Sequence of chain 1.A:
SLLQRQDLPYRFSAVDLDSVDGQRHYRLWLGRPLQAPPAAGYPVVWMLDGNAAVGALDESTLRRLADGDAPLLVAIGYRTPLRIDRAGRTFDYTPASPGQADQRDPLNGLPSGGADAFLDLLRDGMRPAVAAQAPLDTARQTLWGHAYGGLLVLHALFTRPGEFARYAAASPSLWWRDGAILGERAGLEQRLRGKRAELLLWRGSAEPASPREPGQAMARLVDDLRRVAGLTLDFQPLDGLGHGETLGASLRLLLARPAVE

This small molecule binds to this protein.
Small molecule (SMILES): O=C(N[C@@H](CO)C(=O)O)c1cccc(O)c1O

Binding-site contacts:
Ligand atom O13 contacts residue TRP188 of chain 1.A at 3.7 Å.
Ligand atom C25 contacts residue ARG102 of chain 1.A at 3.9 Å.
Ligand atom C7 contacts residue PRO224 of chain 1.A at 3.8 Å (hydrophobic).
Ligand atom O15 contacts residue ARG102 of chain 1.A at 2.9 Å (salt-bridge).
Ligand atom O13 contacts residue TYR161 of chain 1.A at 3.7 Å.
Ligand atom C10 contacts residue PRO221 of chain 1.A at 4.0 Å (hydrophobic).
Ligand atom C13 contacts residue HIS261 of chain 1.A at 3.5 Å.
Ligand atom C1 contacts residue FE1 of chain 1.C at 2.4 Å.
Ligand atom C1 contacts residue PRO224 of chain 1.A at 3.6 Å (hydrophobic).
Ligand atom C13 contacts residue PRO224 of chain 1.A at 4.0 Å (hydrophobic).
Ligand atom O10 contacts residue ALA160 of chain 1.A at 3.2 Å.
Ligand atom C25 contacts residue HIS261 of chain 1.A at 3.9 Å.
Ligand atom C4 contacts residue PRO224 of chain 1.A at 3.8 Å (hydrophobic).
Ligand atom O1 contacts residue HIS261 of chain 1.A at 3.8 Å.
Ligand atom C7 contacts residue FE1 of chain 1.C at 3.9 Å.
Ligand atom C10 contacts residue PRO224 of chain 1.A at 3.9 Å (hydrophobic).
Ligand atom C10 contacts residue SER223 of chain 1.A at 3.9 Å.
Ligand atom O7 contacts residue SER186 of chain 1.A at 3.3 Å (h-bond).
Ligand atom C19 contacts residue HIS261 of chain 1.A at 3.2 Å.
Ligand atom C4 contacts residue FE1 of chain 1.C at 2.5 Å.
Ligand atom O4 contacts residue FE1 of chain 1.C at 2.0 Å.
Ligand atom O7 contacts residue TRP188 of chain 1.A at 3.3 Å (h-bond).
Ligand atom C10 contacts residue HIS261 of chain 1.A at 3.7 Å.
Ligand atom O15 contacts residue ALA160 of chain 1.A at 3.1 Å.
Ligand atom C16 contacts residue FE1 of chain 1.C at 3.9 Å.
Ligand atom O7 contacts residue HIS261 of chain 1.A at 3.5 Å.
Ligand atom C16 contacts residue PRO224 of chain 1.A at 3.9 Å (hydrophobic).
Ligand atom O15 contacts residue TYR161 of chain 1.A at 3.2 Å (h-bond).
Ligand atom C16 contacts residue HIS261 of chain 1.A at 3.3 Å.
Ligand atom O1 contacts residue FE1 of chain 1.C at 1.8 Å.
Ligand atom O1 contacts residue PRO224 of chain 1.A at 3.8 Å.
Ligand atom N1 contacts residue HIS261 of chain 1.A at 3.6 Å.
Ligand atom C4 contacts residue HIS261 of chain 1.A at 3.9 Å.
Ligand atom C1 contacts residue HIS261 of chain 1.A at 3.4 Å.
Ligand atom O13 contacts residue LEU120 of chain 1.A at 3.4 Å.
Ligand atom C13 contacts residue TRP188 of chain 1.A at 3.9 Å (hydrophobic).
Ligand atom O10 contacts residue HIS261 of chain 1.A at 2.9 Å (h-bond).
Ligand atom C7 contacts residue PRO221 of chain 1.A at 3.6 Å (hydrophobic).
Ligand atom C7 contacts residue HIS261 of chain 1.A at 3.9 Å.
Ligand atom C25 contacts residue ALA160 of chain 1.A at 3.3 Å (hydrophobic).